Binding-site contacts:
Ligand atom CAP contacts residue Y011 of chain 1.GE at 4.0 Å.
Ligand atom OAW contacts residue ARG206 of chain 1.K at 4.4 Å.
Ligand atom CAY contacts residue THR28 of chain 1.K at 4.0 Å.
Ligand atom CAS contacts residue CYS87 of chain 1.K at 4.2 Å (hydrophobic).
Ligand atom CAI contacts residue Y011 of chain 1.GE at 3.9 Å.
Ligand atom OAG contacts residue THR28 of chain 1.K at 3.2 Å (h-bond).
Ligand atom OAG contacts residue LEU27 of chain 1.K at 4.3 Å.
Ligand atom CAU contacts residue ILE35 of chain 1.K at 4.0 Å (hydrophobic).
Ligand atom OAG contacts residue ARG206 of chain 1.K at 3.9 Å.
Ligand atom CAM contacts residue ARG206 of chain 1.K at 3.5 Å.
Ligand atom CAT contacts residue CYS87 of chain 1.K at 4.2 Å (hydrophobic).
Ligand atom CAM contacts residue TYR199 of chain 1.K at 3.3 Å (hydrophobic).
Ligand atom OAW contacts residue SER90 of chain 1.K at 4.5 Å.
Ligand atom CAY contacts residue ARG206 of chain 1.K at 3.7 Å.
Ligand atom CAC contacts residue ILE35 of chain 1.K at 3.8 Å (hydrophobic).
Ligand atom CAK contacts residue Y011 of chain 1.GE at 3.8 Å.
Ligand atom CAR contacts residue SER90 of chain 1.K at 4.2 Å.
Ligand atom CAO contacts residue Y011 of chain 1.GE at 4.3 Å.
Ligand atom CAQ contacts residue Y011 of chain 1.GE at 3.7 Å.
Ligand atom CAD contacts residue SER90 of chain 1.K at 3.9 Å.
Ligand atom CAS contacts residue ILE35 of chain 1.K at 4.5 Å (hydrophobic).

Sequence of chain 1.K:
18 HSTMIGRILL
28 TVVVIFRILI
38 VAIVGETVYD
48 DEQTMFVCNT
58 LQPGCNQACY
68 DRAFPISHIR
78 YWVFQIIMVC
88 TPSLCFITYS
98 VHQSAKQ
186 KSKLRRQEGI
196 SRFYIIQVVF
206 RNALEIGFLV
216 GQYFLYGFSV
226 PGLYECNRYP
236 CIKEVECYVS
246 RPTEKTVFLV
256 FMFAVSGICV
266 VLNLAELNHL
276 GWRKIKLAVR

A protein and the small-molecule ligand that binds it are described below.
Small molecule (SMILES): CC(C)CCC[C@@H](C)[C@H]1CC[C@H]2[C@@H]3CC=C4C[C@@H](OC(=O)CCC(=O)O)CC[C@]4(C)[C@H]3CC[C@]12C